Sequence of chain 56.D:
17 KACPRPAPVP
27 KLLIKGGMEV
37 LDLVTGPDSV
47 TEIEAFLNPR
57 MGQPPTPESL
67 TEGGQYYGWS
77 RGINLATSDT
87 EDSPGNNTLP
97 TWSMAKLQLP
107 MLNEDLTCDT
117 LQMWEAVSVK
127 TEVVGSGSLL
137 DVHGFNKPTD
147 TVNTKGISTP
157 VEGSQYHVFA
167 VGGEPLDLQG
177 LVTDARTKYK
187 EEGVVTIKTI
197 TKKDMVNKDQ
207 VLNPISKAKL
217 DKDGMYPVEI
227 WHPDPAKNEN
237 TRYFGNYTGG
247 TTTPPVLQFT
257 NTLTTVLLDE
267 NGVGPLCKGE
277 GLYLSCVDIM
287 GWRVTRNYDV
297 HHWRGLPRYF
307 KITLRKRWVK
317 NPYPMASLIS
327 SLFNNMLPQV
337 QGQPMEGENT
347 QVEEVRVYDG

Binding-site contacts:
Ligand atom O4 contacts residue ASN80 of chain 56.D at 4.1 Å.
Ligand atom O6 contacts residue ASN93 of chain 56.D at 3.6 Å (h-bond).
Ligand atom O4 contacts residue THR291 of chain 56.D at 3.9 Å.
Ligand atom C4 contacts residue HIS298 of chain 56.D at 3.7 Å.
Ligand atom C5 contacts residue ASN93 of chain 56.D at 4.1 Å.
Ligand atom O3 contacts residue GLY78 of chain 56.D at 3.7 Å.
Ligand atom O1A contacts residue TYR72 of chain 56.D at 3.4 Å.
Ligand atom O1A contacts residue GLY78 of chain 56.D at 3.8 Å.
Ligand atom C11 contacts residue TYR72 of chain 56.D at 4.2 Å (hydrophobic).
Ligand atom O4 contacts residue TYR72 of chain 56.D at 3.7 Å.
Ligand atom O8 contacts residue ARG77 of chain 56.D at 3.5 Å (salt-bridge).
Ligand atom C3 contacts residue VAL296 of chain 56.D at 3.6 Å (hydrophobic).
Ligand atom O1B contacts residue TYR72 of chain 56.D at 4.0 Å.
Ligand atom O4 contacts residue VAL296 of chain 56.D at 3.9 Å.
Ligand atom C4 contacts residue ARG77 of chain 56.D at 4.0 Å.
Ligand atom N5 contacts residue TYR72 of chain 56.D at 2.9 Å (h-bond).
Ligand atom O1B contacts residue ARG77 of chain 56.D at 2.4 Å (salt-bridge).
Ligand atom C1 contacts residue ARG77 of chain 56.D at 3.1 Å.
Ligand atom O4 contacts residue HIS298 of chain 56.D at 2.7 Å (h-bond).
Ligand atom C3 contacts residue GLY78 of chain 56.D at 3.8 Å.
Ligand atom C6 contacts residue ASN80 of chain 56.D at 4.3 Å.
Ligand atom C8 contacts residue ARG77 of chain 56.D at 4.2 Å.
Ligand atom C5 contacts residue TYR72 of chain 56.D at 3.5 Å (hydrophobic).
Ligand atom C10 contacts residue TYR72 of chain 56.D at 4.0 Å (hydrophobic).
Ligand atom C6 contacts residue TYR72 of chain 56.D at 3.7 Å (hydrophobic).
Ligand atom O4 contacts residue GLY78 of chain 56.D at 3.4 Å (h-bond).
Ligand atom O8 contacts residue TYR72 of chain 56.D at 3.4 Å (h-bond).
Ligand atom O4 contacts residue ARG77 of chain 56.D at 4.2 Å.
Ligand atom C3 contacts residue HIS298 of chain 56.D at 3.8 Å.
Ligand atom C6 contacts residue ASN93 of chain 56.D at 3.4 Å.
Ligand atom O1A contacts residue LYS186 of chain 56.D at 4.3 Å.
Ligand atom C1 contacts residue TYR72 of chain 56.D at 3.8 Å (hydrophobic).
Ligand atom C2 contacts residue ARG77 of chain 56.D at 4.0 Å.
Ligand atom C4 contacts residue TYR72 of chain 56.D at 3.4 Å (hydrophobic).
Ligand atom O1A contacts residue ARG77 of chain 56.D at 2.7 Å (salt-bridge).
Ligand atom C4 contacts residue GLY78 of chain 56.D at 3.9 Å.
Ligand atom C2 contacts residue GLY78 of chain 56.D at 4.2 Å.
Ligand atom C3 contacts residue ARG77 of chain 56.D at 3.3 Å.
Ligand atom C4 contacts residue VAL296 of chain 56.D at 4.2 Å (hydrophobic).
Ligand atom C6 contacts residue THR94 of chain 56.D at 4.3 Å.

A protein and the small-molecule ligand that binds it are described below.
Small molecule (SMILES): CC(=O)N[C@@H]1[C@@H](O[C@@H]2O[C@H](CO)[C@H](O)[C@H](O[C@]3(C(=O)O)C[C@H](O)[C@@H](NC(C)=O)[C@H]([C@H](O)[C@H](O)CO)O3)[C@H]2O)[C@H](O)[C@@H](CO[C@]2(C(=O)O)C[C@H](O)[C@@H](NC(C)=O)[C@H]([C@H](O)[C@H](O)CO)O2)O[C@H]1O

Sequence of chain 56.E:
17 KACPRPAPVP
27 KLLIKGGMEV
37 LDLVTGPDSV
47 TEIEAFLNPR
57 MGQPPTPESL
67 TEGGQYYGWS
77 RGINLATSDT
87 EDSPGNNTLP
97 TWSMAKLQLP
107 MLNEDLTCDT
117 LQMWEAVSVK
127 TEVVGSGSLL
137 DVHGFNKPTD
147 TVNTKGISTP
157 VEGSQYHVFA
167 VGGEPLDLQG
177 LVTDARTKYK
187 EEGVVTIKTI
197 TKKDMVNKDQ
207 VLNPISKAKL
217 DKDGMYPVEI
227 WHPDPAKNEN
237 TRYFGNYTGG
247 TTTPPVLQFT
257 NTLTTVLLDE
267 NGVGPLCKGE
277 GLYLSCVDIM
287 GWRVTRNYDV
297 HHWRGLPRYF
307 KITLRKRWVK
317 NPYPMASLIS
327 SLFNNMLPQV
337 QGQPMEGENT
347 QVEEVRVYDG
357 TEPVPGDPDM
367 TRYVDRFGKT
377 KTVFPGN